Sequence of chain 17.A:
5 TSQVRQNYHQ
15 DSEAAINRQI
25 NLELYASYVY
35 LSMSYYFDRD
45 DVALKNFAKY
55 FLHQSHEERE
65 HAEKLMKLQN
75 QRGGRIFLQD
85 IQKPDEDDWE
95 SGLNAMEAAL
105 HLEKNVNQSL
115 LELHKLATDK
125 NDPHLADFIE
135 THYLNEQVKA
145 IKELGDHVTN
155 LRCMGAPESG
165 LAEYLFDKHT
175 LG

Sequence of chain 6.A:
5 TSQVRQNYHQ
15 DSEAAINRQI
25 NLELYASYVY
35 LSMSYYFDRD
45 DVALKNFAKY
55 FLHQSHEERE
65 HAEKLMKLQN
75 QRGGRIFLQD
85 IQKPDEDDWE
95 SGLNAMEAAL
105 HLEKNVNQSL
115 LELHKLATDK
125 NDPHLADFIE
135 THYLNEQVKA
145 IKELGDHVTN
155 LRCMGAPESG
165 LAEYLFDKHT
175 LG

Binding-site contacts:
Ligand atom O19 contacts residue CYS157 of chain 17.A at 3.1 Å.
Ligand atom O19 contacts residue GLY164 of chain 6.A at 4.4 Å.
Ligand atom N17 contacts residue CYS157 of chain 17.A at 3.9 Å.
Ligand atom C21 contacts residue CYS157 of chain 17.A at 2.8 Å (hydrophobic).
Ligand atom C18 contacts residue CYS157 of chain 17.A at 2.8 Å (hydrophobic).
Ligand atom C22 contacts residue CYS157 of chain 17.A at 4.0 Å (hydrophobic).
Ligand atom C20 contacts residue CYS157 of chain 17.A at 1.8 Å (hydrophobic).
Ligand atom C21 contacts residue ASP45 of chain 6.A at 4.2 Å.

A small-molecule ligand and the protein it binds are described below.
Small molecule (SMILES): CCCCSC(=S)SC(C)(C)C(=O)NCCN1C(=O)CCC1=O